Binding-site contacts:
Ligand atom O4 contacts residue GLU180 of chain 1.A at 2.5 Å (salt-bridge).
Ligand atom O2 contacts residue GLU216 of chain 1.A at 2.9 Å (salt-bridge).
Ligand atom O4 contacts residue ASP292 of chain 1.A at 2.8 Å (salt-bridge).
Ligand atom C1 contacts residue HIS219 of chain 1.A at 4.1 Å.
Ligand atom O5 contacts residue HIS53 of chain 1.A at 2.7 Å (h-bond).
Ligand atom C1 contacts residue PHE25 of chain 2.B at 3.8 Å (hydrophobic).
Ligand atom O3 contacts residue TRP15 of chain 1.A at 3.4 Å (h-bond).
Ligand atom C3 contacts residue MG1 of chain 1.D at 3.8 Å.
Ligand atom C5 contacts residue HIS53 of chain 1.A at 3.4 Å.
Ligand atom C4 contacts residue MG1 of chain 1.D at 3.5 Å.
Ligand atom O1 contacts residue LYS182 of chain 1.A at 2.9 Å (salt-bridge).
Ligand atom O1 contacts residue TRP136 of chain 1.A at 3.4 Å.
Ligand atom O3 contacts residue ASP292 of chain 1.A at 3.0 Å (salt-bridge).
Ligand atom C1 contacts residue TRP136 of chain 1.A at 3.8 Å (hydrophobic).
Ligand atom O1 contacts residue HIS219 of chain 1.A at 3.1 Å (h-bond).
Ligand atom C2 contacts residue TRP136 of chain 1.A at 3.8 Å (hydrophobic).
Ligand atom C5 contacts residue GLU180 of chain 1.A at 3.9 Å.
Ligand atom C2 contacts residue ASP292 of chain 1.A at 3.6 Å.
Ligand atom O1 contacts residue PHE25 of chain 2.B at 4.0 Å.
Ligand atom C2 contacts residue MG1 of chain 1.D at 3.4 Å.
Ligand atom C2 contacts residue HIS219 of chain 1.A at 4.0 Å.
Ligand atom C2 contacts residue GLU180 of chain 1.A at 3.6 Å.
Ligand atom O4 contacts residue MG1 of chain 1.D at 2.3 Å.
Ligand atom C4 contacts residue ASP292 of chain 1.A at 3.8 Å.
Ligand atom C5 contacts residue TRP136 of chain 1.A at 3.9 Å (hydrophobic).
Ligand atom O3 contacts residue MG1 of chain 1.D at 4.0 Å.
Ligand atom O2 contacts residue HIS219 of chain 1.A at 3.4 Å (h-bond).
Ligand atom O2 contacts residue GLU180 of chain 1.A at 3.0 Å (salt-bridge).
Ligand atom O4 contacts residue ASP244 of chain 1.A at 3.1 Å (salt-bridge).
Ligand atom C4 contacts residue TRP136 of chain 1.A at 3.8 Å (hydrophobic).
Ligand atom O2 contacts residue ASP292 of chain 1.A at 2.7 Å (salt-bridge).
Ligand atom C3 contacts residue ASP292 of chain 1.A at 3.6 Å.
Ligand atom O5 contacts residue TRP136 of chain 1.A at 3.5 Å.
Ligand atom O4 contacts residue GLU216 of chain 1.A at 4.1 Å.
Ligand atom C5 contacts residue THR89 of chain 1.A at 4.1 Å.
Ligand atom O1 contacts residue ASP254 of chain 1.A at 3.9 Å.
Ligand atom O5 contacts residue PHE93 of chain 1.A at 3.7 Å.
Ligand atom C3 contacts residue TRP136 of chain 1.A at 3.8 Å (hydrophobic).
Ligand atom C4 contacts residue GLU180 of chain 1.A at 3.1 Å.
Ligand atom O2 contacts residue MG1 of chain 1.D at 2.3 Å.

Sequence of chain 2.B:
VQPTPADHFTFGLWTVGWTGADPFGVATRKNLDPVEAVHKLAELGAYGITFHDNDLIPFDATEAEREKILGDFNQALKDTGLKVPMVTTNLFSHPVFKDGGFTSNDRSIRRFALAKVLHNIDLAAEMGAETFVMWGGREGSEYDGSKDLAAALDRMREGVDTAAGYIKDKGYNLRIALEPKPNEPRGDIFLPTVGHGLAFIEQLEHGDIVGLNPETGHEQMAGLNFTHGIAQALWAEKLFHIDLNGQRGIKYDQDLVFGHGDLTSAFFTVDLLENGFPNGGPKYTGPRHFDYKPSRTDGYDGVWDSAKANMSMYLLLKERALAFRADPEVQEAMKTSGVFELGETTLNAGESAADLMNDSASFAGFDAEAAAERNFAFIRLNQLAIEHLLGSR

Sequence of chain 1.A:
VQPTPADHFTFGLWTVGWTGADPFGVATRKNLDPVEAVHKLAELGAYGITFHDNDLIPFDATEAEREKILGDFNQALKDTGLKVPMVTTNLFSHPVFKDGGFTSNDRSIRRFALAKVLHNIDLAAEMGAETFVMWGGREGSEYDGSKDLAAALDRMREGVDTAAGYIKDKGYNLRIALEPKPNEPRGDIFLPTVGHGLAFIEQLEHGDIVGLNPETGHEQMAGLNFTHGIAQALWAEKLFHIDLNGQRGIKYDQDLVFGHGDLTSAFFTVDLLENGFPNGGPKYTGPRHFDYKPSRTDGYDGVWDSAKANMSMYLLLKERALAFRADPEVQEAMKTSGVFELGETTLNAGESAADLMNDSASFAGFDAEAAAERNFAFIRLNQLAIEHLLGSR

This protein binds this small molecule.
Small molecule (SMILES): OC[C@@H](O)C(O)[C@@H](O)CO